Sequence of chain 1.E:
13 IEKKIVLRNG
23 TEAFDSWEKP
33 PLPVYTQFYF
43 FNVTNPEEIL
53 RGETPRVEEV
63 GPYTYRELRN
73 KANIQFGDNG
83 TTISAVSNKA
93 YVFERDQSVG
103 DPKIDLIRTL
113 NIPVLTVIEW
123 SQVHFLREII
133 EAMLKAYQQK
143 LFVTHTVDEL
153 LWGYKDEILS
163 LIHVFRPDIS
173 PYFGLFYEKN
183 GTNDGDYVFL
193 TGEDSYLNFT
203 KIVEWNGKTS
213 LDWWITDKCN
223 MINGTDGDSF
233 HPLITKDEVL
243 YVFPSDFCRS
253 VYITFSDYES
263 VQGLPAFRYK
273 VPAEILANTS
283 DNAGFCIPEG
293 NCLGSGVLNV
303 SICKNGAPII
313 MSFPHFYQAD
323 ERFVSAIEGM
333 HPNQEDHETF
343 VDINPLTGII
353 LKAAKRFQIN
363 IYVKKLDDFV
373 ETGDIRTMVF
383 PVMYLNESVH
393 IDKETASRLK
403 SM

The protein below binds the small molecule below.
Small molecule (SMILES): CC(=O)N[C@H]1[C@H](O[C@H]2[C@H](O)[C@@H](NC(C)=O)CO[C@@H]2CO)O[C@H](CO)[C@@H](O)[C@@H]1O

Binding-site contacts:
Ligand atom C8 contacts residue ARG324 of chain 1.E at 4.2 Å.
Ligand atom O7 contacts residue ASN280 of chain 1.E at 4.4 Å.
Ligand atom C2 contacts residue ASN280 of chain 1.E at 2.5 Å.
Ligand atom C3 contacts residue ASN280 of chain 1.E at 3.8 Å.
Ligand atom C4 contacts residue ASN280 of chain 1.E at 4.2 Å.
Ligand atom C7 contacts residue ASN280 of chain 1.E at 3.9 Å.
Ligand atom O5 contacts residue ASN280 of chain 1.E at 2.4 Å (h-bond).
Ligand atom N2 contacts residue ASN280 of chain 1.E at 2.9 Å (h-bond).
Ligand atom C1 contacts residue ASN280 of chain 1.E at 1.4 Å.
Ligand atom C8 contacts residue GLY296 of chain 1.E at 4.4 Å.
Ligand atom C5 contacts residue ASN280 of chain 1.E at 3.7 Å.